Binding-site contacts:
Ligand atom O7 contacts residue ASN23 of chain 1.A at 4.1 Å.
Ligand atom C7 contacts residue ASN23 of chain 1.A at 3.9 Å.
Ligand atom C1 contacts residue ASN23 of chain 1.A at 1.5 Å.
Ligand atom O5 contacts residue ASN23 of chain 1.A at 2.5 Å (h-bond).
Ligand atom C3 contacts residue ASN23 of chain 1.A at 3.7 Å.
Ligand atom C5 contacts residue ASN23 of chain 1.A at 3.7 Å.
Ligand atom N2 contacts residue ASN23 of chain 1.A at 3.2 Å (h-bond).
Ligand atom C8 contacts residue LYS22 of chain 1.A at 3.9 Å.
Ligand atom C4 contacts residue ASN23 of chain 1.A at 4.3 Å.
Ligand atom C2 contacts residue ASN23 of chain 1.A at 2.5 Å.
Ligand atom O3 contacts residue ASN23 of chain 1.A at 4.1 Å.

Sequence of chain 1.A:
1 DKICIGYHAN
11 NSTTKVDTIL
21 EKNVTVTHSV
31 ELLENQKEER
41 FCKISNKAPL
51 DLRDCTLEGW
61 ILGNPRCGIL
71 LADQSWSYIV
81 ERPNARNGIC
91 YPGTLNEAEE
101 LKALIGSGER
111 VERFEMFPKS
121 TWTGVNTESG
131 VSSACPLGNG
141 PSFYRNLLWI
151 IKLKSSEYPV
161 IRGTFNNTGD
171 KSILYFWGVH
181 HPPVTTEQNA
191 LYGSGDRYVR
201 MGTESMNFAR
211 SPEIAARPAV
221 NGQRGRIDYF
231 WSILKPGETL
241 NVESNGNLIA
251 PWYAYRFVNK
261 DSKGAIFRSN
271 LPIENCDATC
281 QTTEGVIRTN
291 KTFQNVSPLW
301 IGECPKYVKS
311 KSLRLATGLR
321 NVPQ

The protein below binds the small molecule below.
Small molecule (SMILES): CC(=O)N[C@@H]1[C@@H](O)[C@H](O)[C@@H](CO)O[C@H]1O